Sequence of chain 5.D:
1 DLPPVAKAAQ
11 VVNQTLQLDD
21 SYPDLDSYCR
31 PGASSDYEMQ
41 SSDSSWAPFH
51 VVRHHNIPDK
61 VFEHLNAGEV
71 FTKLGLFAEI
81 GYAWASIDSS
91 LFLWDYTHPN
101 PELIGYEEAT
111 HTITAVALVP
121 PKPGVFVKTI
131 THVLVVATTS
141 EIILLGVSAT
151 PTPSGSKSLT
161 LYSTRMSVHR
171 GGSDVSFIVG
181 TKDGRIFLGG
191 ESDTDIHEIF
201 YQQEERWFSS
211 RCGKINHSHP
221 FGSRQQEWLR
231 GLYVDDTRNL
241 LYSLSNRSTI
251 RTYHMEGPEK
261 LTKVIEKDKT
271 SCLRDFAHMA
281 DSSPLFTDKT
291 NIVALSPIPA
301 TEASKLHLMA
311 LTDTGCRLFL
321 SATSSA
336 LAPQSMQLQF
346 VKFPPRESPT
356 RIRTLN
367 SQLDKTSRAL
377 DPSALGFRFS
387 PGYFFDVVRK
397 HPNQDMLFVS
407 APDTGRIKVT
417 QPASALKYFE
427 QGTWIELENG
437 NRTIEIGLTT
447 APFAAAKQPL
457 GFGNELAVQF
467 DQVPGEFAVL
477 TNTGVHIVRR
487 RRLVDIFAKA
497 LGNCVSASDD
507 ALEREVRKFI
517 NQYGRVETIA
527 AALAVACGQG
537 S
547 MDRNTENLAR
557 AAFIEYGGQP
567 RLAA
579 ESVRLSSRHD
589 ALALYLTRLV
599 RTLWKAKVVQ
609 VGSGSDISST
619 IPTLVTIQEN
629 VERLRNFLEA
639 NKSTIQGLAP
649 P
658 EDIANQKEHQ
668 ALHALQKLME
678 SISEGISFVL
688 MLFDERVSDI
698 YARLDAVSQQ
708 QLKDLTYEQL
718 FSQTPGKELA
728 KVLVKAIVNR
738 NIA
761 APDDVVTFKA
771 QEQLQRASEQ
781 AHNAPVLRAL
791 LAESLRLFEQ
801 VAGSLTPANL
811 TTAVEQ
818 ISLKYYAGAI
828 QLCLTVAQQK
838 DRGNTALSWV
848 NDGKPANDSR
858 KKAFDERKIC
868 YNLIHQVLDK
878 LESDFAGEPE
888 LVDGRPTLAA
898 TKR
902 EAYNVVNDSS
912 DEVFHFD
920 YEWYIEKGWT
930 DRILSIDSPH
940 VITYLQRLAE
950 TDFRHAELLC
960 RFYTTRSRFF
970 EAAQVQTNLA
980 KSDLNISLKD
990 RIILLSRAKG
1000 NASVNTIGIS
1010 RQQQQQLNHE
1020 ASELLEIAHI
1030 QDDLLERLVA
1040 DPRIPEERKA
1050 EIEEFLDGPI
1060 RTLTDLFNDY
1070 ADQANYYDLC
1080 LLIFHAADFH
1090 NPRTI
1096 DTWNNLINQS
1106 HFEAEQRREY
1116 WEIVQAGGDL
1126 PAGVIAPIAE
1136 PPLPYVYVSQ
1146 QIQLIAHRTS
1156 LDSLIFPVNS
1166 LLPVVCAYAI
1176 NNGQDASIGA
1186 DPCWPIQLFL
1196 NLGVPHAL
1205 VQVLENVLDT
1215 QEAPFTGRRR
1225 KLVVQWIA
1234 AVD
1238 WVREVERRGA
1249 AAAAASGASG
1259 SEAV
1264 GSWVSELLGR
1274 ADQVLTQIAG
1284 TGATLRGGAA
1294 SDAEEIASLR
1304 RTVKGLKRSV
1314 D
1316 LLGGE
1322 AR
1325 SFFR

A protein and the small-molecule ligand that binds it are described below.
Small molecule (SMILES): CSCC[C@H](NC(=O)[C@@H]1CCCN1C(=O)[C@H](CC(C)C)NC(=O)[C@H](CC(C)C)NC(=O)[C@H](CCCCN)NC(=O)[C@H](C)NC(=O)[C@H](CCCCN)NC(=O)[C@@H](N)CCCN=C(N)N)C(=O)N[C@@H](CCC(=O)O)C(=O)N[C@@H](CCC(=O)O)C(=O)N[C@@H](C)C(=O)N[C@@H](CC(C)C)C(=O)N[C@@H](CC(C)C)C(=O)N1CCC[C@H]1C=O

Binding-site contacts:
Ligand atom O contacts residue LEU103 of chain 5.D at 3.6 Å.
Ligand atom O contacts residue GLN203 of chain 5.D at 1.3 Å (h-bond).
Ligand atom CE contacts residue ARG165 of chain 5.D at 2.8 Å.
Ligand atom O contacts residue SER163 of chain 5.D at 3.6 Å (h-bond).
Ligand atom O contacts residue LEU161 of chain 5.D at 3.3 Å (h-bond).
Ligand atom CA contacts residue TYR162 of chain 5.D at 3.5 Å (hydrophobic).
Ligand atom O contacts residue TYR162 of chain 5.D at 3.4 Å.
Ligand atom CA contacts residue GLN203 of chain 5.D at 3.5 Å.
Ligand atom C contacts residue VAL127 of chain 5.D at 3.0 Å (hydrophobic).
Ligand atom O contacts residue VAL127 of chain 5.D at 2.2 Å.
Ligand atom O contacts residue ILE130 of chain 5.D at 3.5 Å.
Ligand atom CB contacts residue GLY105 of chain 5.D at 3.2 Å.
Ligand atom CD contacts residue GLN203 of chain 5.D at 2.8 Å.
Ligand atom N contacts residue VAL125 of chain 5.D at 3.5 Å (h-bond).
Ligand atom CD2 contacts residue LEU161 of chain 5.D at 3.4 Å (hydrophobic).
Ligand atom O contacts residue VAL127 of chain 5.D at 1.8 Å (h-bond).
Ligand atom O contacts residue PHE126 of chain 5.D at 2.8 Å.
Ligand atom N contacts residue GLN203 of chain 5.D at 2.9 Å (h-bond).
Ligand atom CG contacts residue PHE126 of chain 5.D at 3.7 Å (hydrophobic).
Ligand atom CB contacts residue ILE104 of chain 5.D at 3.5 Å (hydrophobic).
Ligand atom CD2 contacts residue PHE126 of chain 5.D at 3.3 Å (hydrophobic).
Ligand atom CA contacts residue LEU161 of chain 5.D at 3.2 Å (hydrophobic).
Ligand atom CA contacts residue PHE126 of chain 5.D at 3.2 Å (hydrophobic).
Ligand atom N contacts residue GLN203 of chain 5.D at 3.7 Å.
Ligand atom CB contacts residue TYR162 of chain 5.D at 2.6 Å (hydrophobic).
Ligand atom CD1 contacts residue GLN203 of chain 5.D at 3.4 Å.
Ligand atom CG contacts residue TYR162 of chain 5.D at 3.1 Å (hydrophobic).
Ligand atom N contacts residue LEU161 of chain 5.D at 3.3 Å (h-bond).
Ligand atom C contacts residue GLN203 of chain 5.D at 2.3 Å.
Ligand atom CA contacts residue VAL127 of chain 5.D at 3.6 Å (hydrophobic).
Ligand atom C contacts residue TYR162 of chain 5.D at 3.5 Å (hydrophobic).
Ligand atom C contacts residue VAL127 of chain 5.D at 3.5 Å (hydrophobic).
Ligand atom CD1 contacts residue TYR162 of chain 5.D at 2.8 Å (hydrophobic).
Ligand atom N contacts residue GLY105 of chain 5.D at 3.1 Å (h-bond).
Ligand atom CA contacts residue ILE130 of chain 5.D at 3.2 Å (hydrophobic).
Ligand atom CA contacts residue VAL125 of chain 5.D at 3.1 Å (hydrophobic).
Ligand atom SD contacts residue ARG165 of chain 5.D at 2.3 Å (salt-bridge).
Ligand atom C contacts residue ILE130 of chain 5.D at 3.7 Å (hydrophobic).
Ligand atom CB contacts residue VAL125 of chain 5.D at 2.6 Å (hydrophobic).
Ligand atom CB contacts residue ILE130 of chain 5.D at 3.4 Å (hydrophobic).